A small-molecule ligand and the protein it binds are described below.
Small molecule (SMILES): CC(C)C[C@H](NC(=O)CNC(=O)[C@H](CC(=O)O)NC(=O)[C@H](C)N)C(=O)N[C@@H](C)C(=O)N[C@@H](Cc1ccc(O)cc1)C(=O)N[C@@H](Cc1ccccc1)C(=O)N[C@@H](CCCN=C(N)N)C(=O)N[C@@H](CO)C(=O)N[C@@H](CO)C(=O)N[C@@H](Cc1ccccc1)C(=O)N[C@@H](CCCCN)C(=O)NCC(=O)NCC=O

Sequence of chain 1.G:
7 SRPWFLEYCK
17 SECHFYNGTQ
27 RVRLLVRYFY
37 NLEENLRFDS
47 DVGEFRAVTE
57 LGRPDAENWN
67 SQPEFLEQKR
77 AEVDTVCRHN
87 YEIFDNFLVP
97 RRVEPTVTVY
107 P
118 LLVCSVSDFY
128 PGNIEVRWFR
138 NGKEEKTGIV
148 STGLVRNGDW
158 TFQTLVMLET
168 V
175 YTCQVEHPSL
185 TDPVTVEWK

Binding-site contacts:
Ligand atom N contacts residue SER56 of chain 1.F at 3.0 Å (h-bond).
Ligand atom CD1 contacts residue SER17 of chain 1.G at 3.5 Å.
Ligand atom CB contacts residue ASN119 of chain 1.J at 3.3 Å.
Ligand atom CD2 contacts residue GLU78 of chain 1.G at 3.1 Å.
Ligand atom C contacts residue ASN120 of chain 1.J at 3.5 Å.
Ligand atom OG contacts residue GLU14 of chain 1.F at 2.4 Å (salt-bridge).
Ligand atom CD1 contacts residue GLN12 of chain 1.F at 3.3 Å.
Ligand atom O contacts residue ALA55 of chain 1.F at 3.3 Å.
Ligand atom NZ contacts residue ASP61 of chain 1.G at 2.8 Å (salt-bridge).
Ligand atom C contacts residue ASN86 of chain 1.G at 3.5 Å.
Ligand atom CE contacts residue GLU13 of chain 1.G at 3.2 Å.
Ligand atom N contacts residue PHE54 of chain 1.F at 3.4 Å (h-bond).
Ligand atom CB contacts residue SER94 of chain 1.I at 3.4 Å.
Ligand atom O contacts residue HIS85 of chain 1.G at 3.1 Å (h-bond).
Ligand atom CD2 contacts residue ASN86 of chain 1.G at 3.5 Å.
Ligand atom CA contacts residue GLN12 of chain 1.F at 3.4 Å.
Ligand atom OH contacts residue ASN97 of chain 1.I at 3.4 Å.
Ligand atom CD1 contacts residue GLN72 of chain 1.J at 3.5 Å.
Ligand atom O contacts residue ASN86 of chain 1.G at 2.7 Å (h-bond).
Ligand atom NH1 contacts residue GLU92 of chain 1.I at 2.7 Å (salt-bridge).
Ligand atom N contacts residue GLN12 of chain 1.F at 2.8 Å (h-bond).
Ligand atom CB contacts residue GLN12 of chain 1.F at 3.5 Å.
Ligand atom O contacts residue GLN12 of chain 1.F at 3.1 Å (h-bond).
Ligand atom O contacts residue ARG32 of chain 1.I at 3.1 Å (salt-bridge).
Ligand atom O contacts residue ASN72 of chain 1.F at 3.5 Å (h-bond).
Ligand atom O contacts residue ASN120 of chain 1.J at 2.9 Å (h-bond).
Ligand atom N contacts residue ASN86 of chain 1.G at 2.7 Å (h-bond).
Ligand atom CE2 contacts residue GLU78 of chain 1.G at 3.3 Å.
Ligand atom O contacts residue ASN95 of chain 1.I at 3.1 Å.
Ligand atom O contacts residue ASN65 of chain 1.F at 2.8 Å (h-bond).
Ligand atom CZ contacts residue ASN120 of chain 1.J at 3.5 Å.
Ligand atom CA contacts residue ASN120 of chain 1.J at 3.1 Å.
Ligand atom OG contacts residue ASN119 of chain 1.J at 2.6 Å (h-bond).
Ligand atom O contacts residue SER56 of chain 1.F at 2.9 Å (h-bond).
Ligand atom CA contacts residue ASN86 of chain 1.G at 3.4 Å.
Ligand atom N contacts residue ASN72 of chain 1.F at 2.7 Å (h-bond).
Ligand atom N contacts residue ASN65 of chain 1.F at 3.2 Å (h-bond).
Ligand atom N contacts residue ASN120 of chain 1.J at 2.9 Å (h-bond).
Ligand atom NH2 contacts residue ASN120 of chain 1.J at 2.6 Å (h-bond).
Ligand atom CB contacts residue ASN72 of chain 1.F at 3.4 Å.

Sequence of chain 1.I:
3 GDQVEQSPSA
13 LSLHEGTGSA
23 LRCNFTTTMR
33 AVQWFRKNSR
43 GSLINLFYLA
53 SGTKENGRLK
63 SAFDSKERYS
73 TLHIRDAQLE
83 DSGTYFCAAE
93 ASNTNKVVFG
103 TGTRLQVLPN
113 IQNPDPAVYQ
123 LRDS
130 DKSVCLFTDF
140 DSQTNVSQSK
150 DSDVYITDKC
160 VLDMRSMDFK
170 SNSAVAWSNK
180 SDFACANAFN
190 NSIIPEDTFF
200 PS

Sequence of chain 1.F:
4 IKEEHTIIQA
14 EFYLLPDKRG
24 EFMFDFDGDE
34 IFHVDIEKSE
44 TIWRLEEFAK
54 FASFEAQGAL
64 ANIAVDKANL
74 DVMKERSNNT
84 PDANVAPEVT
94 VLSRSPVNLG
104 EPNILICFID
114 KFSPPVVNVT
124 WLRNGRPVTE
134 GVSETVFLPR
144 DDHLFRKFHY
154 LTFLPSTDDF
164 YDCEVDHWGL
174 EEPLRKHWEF

Sequence of chain 1.J:
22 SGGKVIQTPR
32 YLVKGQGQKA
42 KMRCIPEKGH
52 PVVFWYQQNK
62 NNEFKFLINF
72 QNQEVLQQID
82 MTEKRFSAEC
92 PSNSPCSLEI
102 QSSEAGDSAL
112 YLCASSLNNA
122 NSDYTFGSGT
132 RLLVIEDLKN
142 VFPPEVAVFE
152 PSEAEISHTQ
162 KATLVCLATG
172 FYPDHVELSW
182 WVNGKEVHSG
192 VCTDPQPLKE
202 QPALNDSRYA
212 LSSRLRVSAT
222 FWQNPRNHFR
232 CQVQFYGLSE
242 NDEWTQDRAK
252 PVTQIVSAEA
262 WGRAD